Sequence of chain 1.A:
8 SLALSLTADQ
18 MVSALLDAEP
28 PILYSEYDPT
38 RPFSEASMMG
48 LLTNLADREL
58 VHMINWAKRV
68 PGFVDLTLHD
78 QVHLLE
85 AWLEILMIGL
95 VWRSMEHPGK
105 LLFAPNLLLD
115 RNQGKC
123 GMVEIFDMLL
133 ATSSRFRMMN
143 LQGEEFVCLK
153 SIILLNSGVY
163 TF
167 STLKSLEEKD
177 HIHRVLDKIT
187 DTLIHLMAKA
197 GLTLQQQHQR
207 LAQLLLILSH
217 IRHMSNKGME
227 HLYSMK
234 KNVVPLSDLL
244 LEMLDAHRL

Binding-site contacts:
Ligand atom CG contacts residue GLU245 of chain 1.A at 3.9 Å.
Ligand atom CD2 contacts residue PHE70 of chain 1.A at 4.2 Å (hydrophobic).
Ligand atom CD1 contacts residue VAL79 of chain 1.A at 3.8 Å (hydrophobic).
Ligand atom CD1 contacts residue ASP241 of chain 1.A at 3.6 Å.
Ligand atom C contacts residue GLU245 of chain 1.A at 3.8 Å.
Ligand atom CA contacts residue LYS65 of chain 1.A at 3.6 Å.
Ligand atom CD1 contacts residue GLN78 of chain 1.A at 3.9 Å.
Ligand atom CB contacts residue LEU242 of chain 1.A at 4.0 Å (hydrophobic).
Ligand atom CA contacts residue GLU245 of chain 1.A at 3.8 Å.
Ligand atom CD2 contacts residue GLN78 of chain 1.A at 3.8 Å.
Ligand atom CD2 contacts residue MET246 of chain 1.A at 3.8 Å (hydrophobic).
Ligand atom C contacts residue LYS65 of chain 1.A at 3.8 Å.
Ligand atom CA contacts residue VAL79 of chain 1.A at 4.1 Å (hydrophobic).
Ligand atom N contacts residue GLU245 of chain 1.A at 3.0 Å (salt-bridge).
Ligand atom CD1 contacts residue GLU245 of chain 1.A at 4.0 Å.
Ligand atom CD1 contacts residue LEU82 of chain 1.A at 4.0 Å (hydrophobic).
Ligand atom CD2 contacts residue LEU82 of chain 1.A at 3.9 Å (hydrophobic).
Ligand atom CB contacts residue GLU245 of chain 1.A at 3.6 Å.
Ligand atom N contacts residue LEU242 of chain 1.A at 4.2 Å.
Ligand atom CB contacts residue ILE61 of chain 1.A at 4.0 Å (hydrophobic).
Ligand atom C contacts residue LYS65 of chain 1.A at 3.5 Å.
Ligand atom ND1 contacts residue LEU75 of chain 1.A at 3.3 Å.
Ligand atom CD2 contacts residue VAL79 of chain 1.A at 3.6 Å (hydrophobic).
Ligand atom CD2 contacts residue LYS65 of chain 1.A at 4.1 Å.
Ligand atom N contacts residue ILE61 of chain 1.A at 4.2 Å.
Ligand atom CD2 contacts residue ILE61 of chain 1.A at 3.7 Å (hydrophobic).
Ligand atom ND1 contacts residue VAL79 of chain 1.A at 4.1 Å.
Ligand atom CA contacts residue GLU245 of chain 1.A at 3.7 Å.
Ligand atom CD2 contacts residue GLU83 of chain 1.A at 3.7 Å.
Ligand atom NZ contacts residue GLU83 of chain 1.A at 3.1 Å (salt-bridge).
Ligand atom CE1 contacts residue LEU75 of chain 1.A at 3.2 Å (hydrophobic).
Ligand atom CD1 contacts residue ILE61 of chain 1.A at 3.5 Å (hydrophobic).
Ligand atom CE contacts residue VAL79 of chain 1.A at 4.1 Å (hydrophobic).
Ligand atom CG1 contacts residue GLU245 of chain 1.A at 3.6 Å.
Ligand atom CE contacts residue GLU83 of chain 1.A at 3.1 Å.
Ligand atom CD1 contacts residue LEU242 of chain 1.A at 3.7 Å (hydrophobic).
Ligand atom O contacts residue LYS65 of chain 1.A at 2.8 Å (salt-bridge).
Ligand atom O contacts residue LYS65 of chain 1.A at 3.9 Å.
Ligand atom CG2 contacts residue LEU242 of chain 1.A at 3.8 Å (hydrophobic).
Ligand atom CG contacts residue ILE61 of chain 1.A at 3.9 Å (hydrophobic).

The protein below binds the small molecule below.
Small molecule (SMILES): CC[C@H](C)[C@H](NC(=O)[C@@H](N)CCCCN)C(=O)N[C@@H](CC(C)C)C(=O)N[C@@H](Cc1cnc[nH]1)C(=O)N[C@@H](CCCN=C(N)N)C(=O)N[C@@H](CC(C)C)C(=O)N[C@@H](CC(C)C)C(=O)N[C@@H](CCC(N)=O)C(=O)N[C@H](C=O)CCC(=O)O